Sequence of chain 2.A:
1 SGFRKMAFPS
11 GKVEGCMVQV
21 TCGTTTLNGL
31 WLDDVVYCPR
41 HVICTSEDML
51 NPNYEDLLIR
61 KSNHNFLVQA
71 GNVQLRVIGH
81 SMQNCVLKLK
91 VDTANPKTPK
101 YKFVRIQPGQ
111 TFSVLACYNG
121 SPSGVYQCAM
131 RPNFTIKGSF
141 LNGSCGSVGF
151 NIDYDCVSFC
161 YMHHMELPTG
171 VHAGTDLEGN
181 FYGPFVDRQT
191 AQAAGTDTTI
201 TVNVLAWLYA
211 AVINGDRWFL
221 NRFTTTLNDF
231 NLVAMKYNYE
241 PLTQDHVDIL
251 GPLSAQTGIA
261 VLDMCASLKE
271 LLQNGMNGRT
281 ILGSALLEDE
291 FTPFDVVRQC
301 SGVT

Binding-site contacts:
Ligand atom C5 contacts residue GLY143 of chain 2.A at 3.5 Å.
Ligand atom C1 contacts residue DMS1 of chain 2.F at 4.2 Å.
Ligand atom O1 contacts residue THR24 of chain 2.A at 4.3 Å.
Ligand atom C1 contacts residue SER144 of chain 2.A at 4.3 Å.
Ligand atom C4 contacts residue THR26 of chain 2.A at 3.7 Å.
Ligand atom N contacts residue CYS145 of chain 2.A at 4.0 Å.
Ligand atom C2 contacts residue HIS41 of chain 2.A at 3.9 Å.
Ligand atom O contacts residue LEU27 of chain 2.A at 4.4 Å.
Ligand atom N contacts residue HIS41 of chain 2.A at 4.3 Å.
Ligand atom O contacts residue ASN142 of chain 2.A at 3.9 Å.
Ligand atom C4 contacts residue GLY143 of chain 2.A at 3.7 Å.
Ligand atom C2 contacts residue THR25 of chain 2.A at 4.4 Å.
Ligand atom C6 contacts residue ASN142 of chain 2.A at 4.2 Å.
Ligand atom O contacts residue CYS145 of chain 2.A at 2.9 Å (h-bond).
Ligand atom O2 contacts residue SER46 of chain 2.A at 4.5 Å.
Ligand atom C5 contacts residue THR26 of chain 2.A at 3.1 Å.
Ligand atom O contacts residue SER144 of chain 2.A at 3.1 Å (h-bond).
Ligand atom O contacts residue GLY143 of chain 2.A at 2.8 Å (h-bond).
Ligand atom C4 contacts residue ASN142 of chain 2.A at 4.4 Å.
Ligand atom C9 contacts residue ASN142 of chain 2.A at 3.0 Å.
Ligand atom O1 contacts residue THR25 of chain 2.A at 4.5 Å.
Ligand atom S1 contacts residue ASN142 of chain 2.A at 3.9 Å.
Ligand atom C contacts residue HIS41 of chain 2.A at 3.6 Å.
Ligand atom N contacts residue GLY143 of chain 2.A at 3.9 Å.
Ligand atom O contacts residue LEU141 of chain 2.A at 4.4 Å.
Ligand atom C contacts residue HIS164 of chain 2.A at 4.1 Å.
Ligand atom C8 contacts residue ASN142 of chain 2.A at 3.3 Å.
Ligand atom C5 contacts residue LEU27 of chain 2.A at 4.2 Å (hydrophobic).
Ligand atom C1 contacts residue GLY143 of chain 2.A at 3.6 Å.
Ligand atom C1 contacts residue HIS41 of chain 2.A at 4.2 Å.
Ligand atom C1 contacts residue CYS145 of chain 2.A at 2.8 Å (hydrophobic).
Ligand atom C contacts residue CYS145 of chain 2.A at 1.8 Å (hydrophobic).
Ligand atom N1 contacts residue THR25 of chain 2.A at 4.2 Å.
Ligand atom C contacts residue DMS1 of chain 2.F at 3.7 Å.
Ligand atom N contacts residue THR26 of chain 2.A at 4.4 Å.
Ligand atom C7 contacts residue ASN142 of chain 2.A at 3.7 Å.
Ligand atom O contacts residue DMS1 of chain 2.F at 4.1 Å.

The small molecule below binds the protein below.
Small molecule (SMILES): CC(=O)N1CCN(S(=O)(=O)c2cccs2)CC1